Binding-site contacts:
Ligand atom CB contacts residue ARG151 of chain 6.A at 3.5 Å.
Ligand atom CD1 contacts residue MET135 of chain 6.A at 4.1 Å (hydrophobic).
Ligand atom CB contacts residue ILE103 of chain 6.A at 3.8 Å (hydrophobic).
Ligand atom CD1 contacts residue ILE103 of chain 6.A at 3.7 Å (hydrophobic).
Ligand atom C contacts residue SER153 of chain 6.A at 3.9 Å.
Ligand atom CB contacts residue ARG132 of chain 6.A at 4.0 Å.
Ligand atom O contacts residue SER153 of chain 6.A at 3.1 Å (h-bond).
Ligand atom CE contacts residue PRO152 of chain 6.A at 3.6 Å (hydrophobic).
Ligand atom CG1 contacts residue ARG132 of chain 6.A at 3.8 Å.
Ligand atom O contacts residue ARG132 of chain 6.A at 3.7 Å.
Ligand atom CG2 contacts residue ARG151 of chain 6.A at 3.4 Å.
Ligand atom SD contacts residue TYR53 of chain 6.A at 4.0 Å.
Ligand atom CD1 contacts residue ALA136 of chain 6.A at 3.6 Å (hydrophobic).
Ligand atom CE contacts residue GLU50 of chain 6.A at 3.2 Å.
Ligand atom SD contacts residue MET135 of chain 6.A at 3.5 Å.
Ligand atom CD2 contacts residue ILE103 of chain 6.A at 3.5 Å (hydrophobic).
Ligand atom O contacts residue ASN106 of chain 6.A at 3.6 Å.
Ligand atom CE2 contacts residue ILE103 of chain 6.A at 3.9 Å (hydrophobic).
Ligand atom CD1 contacts residue ARG132 of chain 6.A at 3.9 Å.
Ligand atom CG contacts residue ARG132 of chain 6.A at 3.2 Å.
Ligand atom NE2 contacts residue LYS104 of chain 6.A at 3.0 Å (salt-bridge).
Ligand atom CD1 contacts residue ARG132 of chain 6.A at 3.4 Å.
Ligand atom SD contacts residue ARG132 of chain 6.A at 3.8 Å.
Ligand atom CD1 contacts residue ARG132 of chain 6.A at 3.3 Å.
Ligand atom CD2 contacts residue LEU139 of chain 6.A at 3.7 Å (hydrophobic).
Ligand atom CD1 contacts residue ALA136 of chain 6.A at 3.9 Å (hydrophobic).
Ligand atom O contacts residue ASN106 of chain 6.A at 3.9 Å.
Ligand atom CE contacts residue TYR53 of chain 6.A at 3.8 Å (hydrophobic).
Ligand atom CG contacts residue ILE103 of chain 6.A at 3.4 Å (hydrophobic).
Ligand atom CD1 contacts residue LYS133 of chain 6.A at 3.6 Å.
Ligand atom CB contacts residue LYS104 of chain 6.A at 3.9 Å.
Ligand atom O contacts residue ARG151 of chain 6.A at 3.6 Å.
Ligand atom CD2 contacts residue MET135 of chain 6.A at 4.0 Å (hydrophobic).
Ligand atom CA contacts residue ASN106 of chain 6.A at 4.0 Å.
Ligand atom O contacts residue LYS104 of chain 6.A at 4.1 Å.
Ligand atom O contacts residue ARG132 of chain 6.A at 3.8 Å.
Ligand atom C contacts residue ARG132 of chain 6.A at 4.0 Å.
Ligand atom CE1 contacts residue LEU111 of chain 6.A at 3.9 Å (hydrophobic).
Ligand atom CE contacts residue LEU46 of chain 6.A at 4.0 Å (hydrophobic).
Ligand atom CD1 contacts residue LEU111 of chain 6.A at 3.5 Å (hydrophobic).

The protein below binds the small molecule below.
Small molecule (SMILES): CC[C@H](C)[C@H](NC(=O)[C@H](CC(C)C)NC(=O)[C@H](CCC(N)=O)NC(=O)[C@H](Cc1ccc(O)cc1)NC(=O)[C@@H](NC(=O)[C@@H](N)CC(=O)O)[C@@H](C)CC)C(=O)N[C@H](C=O)CCSC

Sequence of chain 6.A:
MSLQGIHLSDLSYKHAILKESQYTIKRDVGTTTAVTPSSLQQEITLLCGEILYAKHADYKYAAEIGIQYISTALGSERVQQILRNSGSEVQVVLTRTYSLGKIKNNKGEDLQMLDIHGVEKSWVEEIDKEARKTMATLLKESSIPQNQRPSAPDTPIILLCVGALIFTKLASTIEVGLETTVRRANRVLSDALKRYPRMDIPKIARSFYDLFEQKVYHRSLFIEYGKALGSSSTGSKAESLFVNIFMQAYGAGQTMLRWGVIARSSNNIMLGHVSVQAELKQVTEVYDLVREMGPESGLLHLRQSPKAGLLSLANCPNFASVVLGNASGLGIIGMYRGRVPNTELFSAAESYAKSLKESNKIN